Binding-site contacts:
Ligand atom C7 contacts residue GLY1 of chain 1.G at 3.9 Å.
Ligand atom O6 contacts residue TRP123 of chain 1.G at 3.1 Å (h-bond).
Ligand atom C1 contacts residue PHE47 of chain 1.G at 4.0 Å (hydrophobic).
Ligand atom C5 contacts residue TYR78 of chain 1.G at 3.8 Å (hydrophobic).
Ligand atom C7 contacts residue PHE47 of chain 1.G at 4.0 Å (hydrophobic).
Ligand atom C6 contacts residue ASP125 of chain 1.G at 3.5 Å.
Ligand atom O4 contacts residue GLY1 of chain 1.G at 3.1 Å (h-bond).
Ligand atom O5 contacts residue TYR122 of chain 1.G at 2.8 Å (h-bond).
Ligand atom C6 contacts residue TYR122 of chain 1.G at 3.8 Å (hydrophobic).
Ligand atom C3 contacts residue TYR78 of chain 1.G at 3.8 Å (hydrophobic).
Ligand atom O7 contacts residue GLY1 of chain 1.G at 2.9 Å (h-bond).
Ligand atom C6 contacts residue TYR78 of chain 1.G at 3.6 Å (hydrophobic).
Ligand atom C1 contacts residue GLY121 of chain 1.G at 3.8 Å.
Ligand atom O5 contacts residue GLY1 of chain 1.G at 4.0 Å.
Ligand atom C3 contacts residue GLY1 of chain 1.G at 3.7 Å.
Ligand atom C5 contacts residue TYR122 of chain 1.G at 3.8 Å (hydrophobic).
Ligand atom O6 contacts residue ALA17 of chain 1.H at 3.9 Å.
Ligand atom O2 contacts residue GLY1 of chain 1.G at 4.1 Å.
Ligand atom C2 contacts residue GLY1 of chain 1.G at 3.7 Å.
Ligand atom C2 contacts residue GLY1 of chain 1.G at 3.7 Å.
Ligand atom C4 contacts residue GLY1 of chain 1.G at 4.0 Å.
Ligand atom C4 contacts residue ASP125 of chain 1.G at 3.5 Å.
Ligand atom C6 contacts residue TRP123 of chain 1.G at 4.0 Å (hydrophobic).
Ligand atom C6 contacts residue ALA17 of chain 1.H at 4.0 Å (hydrophobic).
Ligand atom O6 contacts residue ASP125 of chain 1.G at 2.8 Å (salt-bridge).
Ligand atom O1 contacts residue TYR122 of chain 1.G at 3.1 Å.
Ligand atom O4 contacts residue ASP125 of chain 1.G at 2.5 Å (salt-bridge).
Ligand atom O5 contacts residue TYR78 of chain 1.G at 4.2 Å.
Ligand atom O3 contacts residue GLY1 of chain 1.G at 2.8 Å (h-bond).
Ligand atom C1 contacts residue TYR122 of chain 1.G at 3.7 Å (hydrophobic).
Ligand atom O1 contacts residue TYR78 of chain 1.G at 3.8 Å.
Ligand atom C1 contacts residue GLY1 of chain 1.G at 3.7 Å.
Ligand atom C4 contacts residue TYR78 of chain 1.G at 3.8 Å (hydrophobic).
Ligand atom C5 contacts residue ASP125 of chain 1.G at 4.0 Å.
Ligand atom O6 contacts residue GLY121 of chain 1.G at 3.8 Å.
Ligand atom O6 contacts residue TYR122 of chain 1.G at 3.2 Å (h-bond).
Ligand atom O4 contacts residue GLY121 of chain 1.G at 3.6 Å.
Ligand atom O6 contacts residue VAL80 of chain 1.G at 3.7 Å.
Ligand atom O5 contacts residue GLY121 of chain 1.G at 3.4 Å.
Ligand atom C6 contacts residue VAL80 of chain 1.G at 4.0 Å (hydrophobic).

Sequence of chain 1.H:
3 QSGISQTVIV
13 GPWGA

Sequence of chain 1.G:
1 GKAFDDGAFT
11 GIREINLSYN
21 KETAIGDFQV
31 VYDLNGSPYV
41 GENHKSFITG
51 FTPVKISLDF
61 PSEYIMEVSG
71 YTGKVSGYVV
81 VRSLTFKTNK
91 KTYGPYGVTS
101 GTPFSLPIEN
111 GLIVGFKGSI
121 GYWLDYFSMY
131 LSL

A small-molecule ligand and the protein it binds are described below.
Small molecule (SMILES): CC(=O)N[C@@H]1[C@@H](O[C@@H]2O[C@H](CO)[C@H](O)[C@H](O)[C@H]2O)[C@@H](O)[C@@H](CO)O[C@@H]1O